Binding-site contacts:
Ligand atom C2 contacts residue ASN212 of chain 20.H at 2.5 Å.
Ligand atom O5 contacts residue ASN212 of chain 20.H at 2.4 Å (h-bond).
Ligand atom N2 contacts residue ASN212 of chain 20.H at 2.9 Å (h-bond).
Ligand atom C1 contacts residue ILE211 of chain 20.H at 4.3 Å (hydrophobic).
Ligand atom N2 contacts residue ILE211 of chain 20.H at 4.5 Å.
Ligand atom C3 contacts residue ASN212 of chain 20.H at 3.8 Å.
Ligand atom C1 contacts residue ASN212 of chain 20.H at 1.4 Å.
Ligand atom O6 contacts residue ASN212 of chain 20.H at 4.3 Å.
Ligand atom C7 contacts residue ASN212 of chain 20.H at 4.0 Å.
Ligand atom C4 contacts residue ASN212 of chain 20.H at 4.2 Å.
Ligand atom C5 contacts residue ASN212 of chain 20.H at 3.7 Å.

The protein below binds the small molecule below.
Small molecule (SMILES): CC(=O)N[C@@H]1[C@@H](O)[C@H](O)[C@@H](CO)O[C@H]1O

Sequence of chain 20.H:
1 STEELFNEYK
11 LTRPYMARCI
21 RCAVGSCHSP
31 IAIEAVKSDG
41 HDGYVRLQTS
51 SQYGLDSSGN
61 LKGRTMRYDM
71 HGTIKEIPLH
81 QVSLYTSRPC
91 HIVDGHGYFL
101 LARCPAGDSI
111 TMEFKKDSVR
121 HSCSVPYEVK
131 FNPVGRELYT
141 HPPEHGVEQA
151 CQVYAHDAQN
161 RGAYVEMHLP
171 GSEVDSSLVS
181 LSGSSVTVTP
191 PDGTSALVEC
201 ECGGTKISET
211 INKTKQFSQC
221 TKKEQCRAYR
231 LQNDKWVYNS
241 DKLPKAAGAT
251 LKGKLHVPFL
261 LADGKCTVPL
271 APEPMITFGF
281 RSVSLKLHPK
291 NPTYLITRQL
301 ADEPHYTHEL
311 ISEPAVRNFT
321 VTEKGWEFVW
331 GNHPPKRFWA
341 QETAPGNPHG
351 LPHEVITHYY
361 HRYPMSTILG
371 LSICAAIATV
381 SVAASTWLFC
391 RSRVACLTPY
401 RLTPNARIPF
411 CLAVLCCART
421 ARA